Binding-site contacts:
Ligand atom O5 contacts residue ASN135 of chain 1.B at 3.8 Å.
Ligand atom C8 contacts residue ASN17 of chain 1.B at 4.1 Å.
Ligand atom C6 contacts residue ASN135 of chain 1.B at 4.1 Å.
Ligand atom O7 contacts residue ASN17 of chain 1.B at 3.4 Å (h-bond).
Ligand atom C3 contacts residue ASN17 of chain 1.B at 3.9 Å.
Ligand atom C2 contacts residue ASN17 of chain 1.B at 2.6 Å.
Ligand atom C8 contacts residue CYS15 of chain 1.B at 3.4 Å (hydrophobic).
Ligand atom N2 contacts residue CYS15 of chain 1.B at 4.4 Å.
Ligand atom C5 contacts residue ASN17 of chain 1.B at 3.7 Å.
Ligand atom C1 contacts residue ASN17 of chain 1.B at 1.5 Å.
Ligand atom C1 contacts residue ASN135 of chain 1.B at 4.0 Å.
Ligand atom O5 contacts residue ASN17 of chain 1.B at 2.4 Å (h-bond).
Ligand atom C7 contacts residue ASN17 of chain 1.B at 3.3 Å.
Ligand atom C5 contacts residue ASN135 of chain 1.B at 3.7 Å.
Ligand atom N2 contacts residue ASN17 of chain 1.B at 3.1 Å (h-bond).
Ligand atom C4 contacts residue ASN17 of chain 1.B at 4.3 Å.
Ligand atom C3 contacts residue ASN135 of chain 1.B at 4.5 Å.

Sequence of chain 1.B:
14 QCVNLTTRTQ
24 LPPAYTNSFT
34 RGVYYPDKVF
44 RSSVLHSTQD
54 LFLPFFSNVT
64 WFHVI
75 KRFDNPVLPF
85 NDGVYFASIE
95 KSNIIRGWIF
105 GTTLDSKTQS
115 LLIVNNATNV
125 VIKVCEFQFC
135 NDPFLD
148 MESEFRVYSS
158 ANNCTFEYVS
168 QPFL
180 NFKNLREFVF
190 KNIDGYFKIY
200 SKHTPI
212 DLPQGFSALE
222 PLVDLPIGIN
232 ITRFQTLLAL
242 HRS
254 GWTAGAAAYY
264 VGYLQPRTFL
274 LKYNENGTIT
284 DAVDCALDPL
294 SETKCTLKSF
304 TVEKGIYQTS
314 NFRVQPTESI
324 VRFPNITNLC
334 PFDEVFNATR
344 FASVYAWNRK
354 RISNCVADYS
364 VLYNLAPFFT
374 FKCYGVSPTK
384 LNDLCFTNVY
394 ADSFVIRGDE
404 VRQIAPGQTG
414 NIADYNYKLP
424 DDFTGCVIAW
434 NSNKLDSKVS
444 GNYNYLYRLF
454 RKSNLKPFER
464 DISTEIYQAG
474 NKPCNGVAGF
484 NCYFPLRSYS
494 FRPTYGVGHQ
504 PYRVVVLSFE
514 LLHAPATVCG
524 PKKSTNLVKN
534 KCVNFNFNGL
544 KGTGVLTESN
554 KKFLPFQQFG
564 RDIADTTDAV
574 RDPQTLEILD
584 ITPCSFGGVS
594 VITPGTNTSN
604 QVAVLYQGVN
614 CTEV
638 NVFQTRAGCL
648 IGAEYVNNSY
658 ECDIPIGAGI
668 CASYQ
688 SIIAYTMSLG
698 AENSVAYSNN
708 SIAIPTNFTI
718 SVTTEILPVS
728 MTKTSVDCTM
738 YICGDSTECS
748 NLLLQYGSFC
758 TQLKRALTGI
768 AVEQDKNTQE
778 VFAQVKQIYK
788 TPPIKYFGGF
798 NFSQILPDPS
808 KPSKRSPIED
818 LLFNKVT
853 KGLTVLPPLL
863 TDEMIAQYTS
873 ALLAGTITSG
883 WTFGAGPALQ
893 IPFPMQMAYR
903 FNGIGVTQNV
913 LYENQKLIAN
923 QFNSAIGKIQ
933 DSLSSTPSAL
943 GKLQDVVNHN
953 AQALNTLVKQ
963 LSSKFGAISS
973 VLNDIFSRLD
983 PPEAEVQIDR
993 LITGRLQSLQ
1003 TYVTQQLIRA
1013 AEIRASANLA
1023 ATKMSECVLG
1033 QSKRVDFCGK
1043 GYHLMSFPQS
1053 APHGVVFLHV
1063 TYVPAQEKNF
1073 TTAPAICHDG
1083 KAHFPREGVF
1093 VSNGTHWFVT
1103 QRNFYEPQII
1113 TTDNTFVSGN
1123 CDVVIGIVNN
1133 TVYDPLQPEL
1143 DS

A small-molecule ligand and the protein it binds are described below.
Small molecule (SMILES): CC(=O)N[C@H]1[C@H](O[C@H]2[C@H](O)[C@@H](NC(C)=O)CO[C@@H]2CO)O[C@H](CO)[C@@H](O)[C@@H]1O